Binding-site contacts:
Ligand atom O2C contacts residue ARG151 of chain 1.A at 3.3 Å (salt-bridge).
Ligand atom C1' contacts residue ASN281 of chain 1.A at 3.7 Å.
Ligand atom S3' contacts residue PHE274 of chain 1.A at 3.6 Å.
Ligand atom O1A contacts residue SER182 of chain 1.A at 2.9 Å (h-bond).
Ligand atom N1 contacts residue 42E1 of chain 1.L at 3.5 Å (h-bond).
Ligand atom PG contacts residue GLY191 of chain 1.A at 3.6 Å.
Ligand atom C6 contacts residue 42E1 of chain 1.L at 3.7 Å.
Ligand atom O2 contacts residue TYR273 of chain 1.A at 3.2 Å (h-bond).
Ligand atom O2B contacts residue 42E1 of chain 1.L at 3.4 Å (h-bond).
Ligand atom O2 contacts residue ASP278 of chain 1.A at 3.7 Å.
Ligand atom C2 contacts residue 42E1 of chain 1.L at 3.4 Å.
Ligand atom N3 contacts residue 42E1 of chain 1.L at 3.5 Å.
Ligand atom O2C contacts residue SER182 of chain 1.A at 2.7 Å (h-bond).
Ligand atom O1A contacts residue GLY181 of chain 1.A at 3.3 Å.
Ligand atom N4 contacts residue 42E1 of chain 1.L at 3.3 Å.
Ligand atom O2C contacts residue SER190 of chain 1.A at 3.7 Å.
Ligand atom PB contacts residue NA1 of chain 1.F at 3.6 Å.
Ligand atom C4 contacts residue ASP278 of chain 1.A at 3.5 Å.
Ligand atom N3 contacts residue ASP278 of chain 1.A at 3.4 Å (salt-bridge).
Ligand atom O1G contacts residue GLY191 of chain 1.A at 3.4 Å (h-bond).
Ligand atom S3' contacts residue TYR273 of chain 1.A at 3.7 Å.
Ligand atom O4' contacts residue GLY276 of chain 1.A at 3.7 Å.
Ligand atom O3G contacts residue GLY191 of chain 1.A at 3.5 Å (h-bond).
Ligand atom C2' contacts residue 42E1 of chain 1.L at 3.5 Å.
Ligand atom C4 contacts residue 42E1 of chain 1.L at 3.4 Å.
Ligand atom O2B contacts residue NA1 of chain 1.F at 2.2 Å (h-bond).
Ligand atom C4' contacts residue PHE274 of chain 1.A at 3.6 Å (hydrophobic).
Ligand atom C4' contacts residue GLY276 of chain 1.A at 3.6 Å.
Ligand atom C2 contacts residue ASP278 of chain 1.A at 3.7 Å.
Ligand atom O2A contacts residue ARG185 of chain 1.A at 2.6 Å (salt-bridge).
Ligand atom C5' contacts residue THR275 of chain 1.A at 3.4 Å.
Ligand atom O4' contacts residue ASP278 of chain 1.A at 3.6 Å.
Ligand atom C5' contacts residue PHE274 of chain 1.A at 3.4 Å (hydrophobic).
Ligand atom O3G contacts residue NA1 of chain 1.F at 2.2 Å (h-bond).
Ligand atom C2' contacts residue TYR273 of chain 1.A at 3.4 Å (hydrophobic).
Ligand atom C4' contacts residue TYR273 of chain 1.A at 3.4 Å (hydrophobic).
Ligand atom O3G contacts residue ASP192 of chain 1.A at 3.6 Å (salt-bridge).
Ligand atom PG contacts residue NA1 of chain 1.F at 3.7 Å.
Ligand atom S3' contacts residue 42E1 of chain 1.L at 3.7 Å.
Ligand atom O1G contacts residue ARG151 of chain 1.A at 3.0 Å (salt-bridge).

A protein and the small-molecule ligand that binds it are described below.
Small molecule (SMILES): Nc1ccn([C@@H]2CS[C@H](COP(=O)(O)OP(=O)(O)OP(=O)(O)O)O2)c(=O)n1

Sequence of chain 1.A:
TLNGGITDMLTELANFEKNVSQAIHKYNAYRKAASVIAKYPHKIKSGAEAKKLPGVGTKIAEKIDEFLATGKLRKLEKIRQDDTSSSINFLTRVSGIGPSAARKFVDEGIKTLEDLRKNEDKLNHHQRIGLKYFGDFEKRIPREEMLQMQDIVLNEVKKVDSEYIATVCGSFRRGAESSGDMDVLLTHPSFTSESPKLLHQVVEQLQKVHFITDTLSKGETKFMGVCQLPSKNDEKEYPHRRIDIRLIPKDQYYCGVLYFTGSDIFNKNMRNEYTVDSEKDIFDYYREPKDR